Sequence of chain 1.A:
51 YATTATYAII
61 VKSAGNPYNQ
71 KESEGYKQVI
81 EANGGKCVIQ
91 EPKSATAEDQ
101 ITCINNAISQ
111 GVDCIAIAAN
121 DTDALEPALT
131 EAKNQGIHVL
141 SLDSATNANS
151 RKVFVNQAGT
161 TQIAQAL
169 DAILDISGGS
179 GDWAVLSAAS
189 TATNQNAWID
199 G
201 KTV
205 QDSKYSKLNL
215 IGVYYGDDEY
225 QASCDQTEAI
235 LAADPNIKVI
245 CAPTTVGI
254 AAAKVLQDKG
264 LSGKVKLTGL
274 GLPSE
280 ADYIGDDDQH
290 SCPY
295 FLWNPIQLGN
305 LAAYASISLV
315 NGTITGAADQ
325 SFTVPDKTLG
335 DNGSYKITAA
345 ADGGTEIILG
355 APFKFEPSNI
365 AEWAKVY

Binding-site contacts:
Ligand atom C2 contacts residue ASP222 of chain 1.A at 3.4 Å.
Ligand atom C6 contacts residue PRO247 of chain 1.A at 4.1 Å (hydrophobic).
Ligand atom C4 contacts residue TRP196 of chain 1.A at 4.1 Å (hydrophobic).
Ligand atom C3 contacts residue TYR68 of chain 1.A at 3.7 Å (hydrophobic).
Ligand atom C1 contacts residue THR248 of chain 1.A at 4.1 Å.
Ligand atom O5 contacts residue GLN193 of chain 1.A at 3.9 Å.
Ligand atom O2 contacts residue ASP222 of chain 1.A at 2.6 Å (salt-bridge).
Ligand atom C1 contacts residue THR249 of chain 1.A at 3.5 Å.
Ligand atom O5 contacts residue THR249 of chain 1.A at 2.9 Å (h-bond).
Ligand atom O1 contacts residue THR249 of chain 1.A at 2.8 Å (h-bond).
Ligand atom O3 contacts residue ASP143 of chain 1.A at 2.6 Å (salt-bridge).
Ligand atom C6 contacts residue THR249 of chain 1.A at 3.9 Å.
Ligand atom C3 contacts residue ASP143 of chain 1.A at 3.5 Å.
Ligand atom O3 contacts residue ASN192 of chain 1.A at 2.9 Å (h-bond).
Ligand atom O2 contacts residue LYS62 of chain 1.A at 2.9 Å (salt-bridge).
Ligand atom C4 contacts residue ASN192 of chain 1.A at 3.5 Å.
Ligand atom O5 contacts residue THR248 of chain 1.A at 3.4 Å.
Ligand atom O4 contacts residue ASP143 of chain 1.A at 2.8 Å (salt-bridge).
Ligand atom O2 contacts residue GLN193 of chain 1.A at 3.0 Å (h-bond).
Ligand atom C6 contacts residue LEU273 of chain 1.A at 3.8 Å (hydrophobic).
Ligand atom O4 contacts residue TYR68 of chain 1.A at 3.4 Å (h-bond).
Ligand atom O3 contacts residue LYS62 of chain 1.A at 3.0 Å.
Ligand atom C1 contacts residue ASN66 of chain 1.A at 3.6 Å.
Ligand atom C2 contacts residue GLN193 of chain 1.A at 4.1 Å.
Ligand atom C3 contacts residue ASN192 of chain 1.A at 3.8 Å.
Ligand atom C5 contacts residue THR249 of chain 1.A at 3.9 Å.
Ligand atom O4 contacts residue GLN157 of chain 1.A at 3.3 Å (h-bond).
Ligand atom C4 contacts residue ASP143 of chain 1.A at 3.8 Å.
Ligand atom C6 contacts residue TRP297 of chain 1.A at 3.9 Å (hydrophobic).
Ligand atom C2 contacts residue LYS62 of chain 1.A at 3.8 Å.
Ligand atom C6 contacts residue THR248 of chain 1.A at 3.9 Å.
Ligand atom O4 contacts residue TRP196 of chain 1.A at 3.6 Å.
Ligand atom C2 contacts residue ASN66 of chain 1.A at 3.9 Å.
Ligand atom O1 contacts residue ASN66 of chain 1.A at 3.0 Å (h-bond).
Ligand atom O4 contacts residue ASN192 of chain 1.A at 3.2 Å (h-bond).
Ligand atom C1 contacts residue ASP222 of chain 1.A at 3.7 Å.
Ligand atom O1 contacts residue TYR68 of chain 1.A at 3.3 Å.
Ligand atom C3 contacts residue LYS62 of chain 1.A at 4.0 Å.
Ligand atom O4 contacts residue TRP297 of chain 1.A at 3.5 Å.
Ligand atom C4 contacts residue GLN193 of chain 1.A at 3.9 Å.

The protein below binds the small molecule below.
Small molecule (SMILES): C[C@@H]1O[C@@H](O)[C@H](O)[C@H](O)[C@H]1O